Sequence of chain 1.A:
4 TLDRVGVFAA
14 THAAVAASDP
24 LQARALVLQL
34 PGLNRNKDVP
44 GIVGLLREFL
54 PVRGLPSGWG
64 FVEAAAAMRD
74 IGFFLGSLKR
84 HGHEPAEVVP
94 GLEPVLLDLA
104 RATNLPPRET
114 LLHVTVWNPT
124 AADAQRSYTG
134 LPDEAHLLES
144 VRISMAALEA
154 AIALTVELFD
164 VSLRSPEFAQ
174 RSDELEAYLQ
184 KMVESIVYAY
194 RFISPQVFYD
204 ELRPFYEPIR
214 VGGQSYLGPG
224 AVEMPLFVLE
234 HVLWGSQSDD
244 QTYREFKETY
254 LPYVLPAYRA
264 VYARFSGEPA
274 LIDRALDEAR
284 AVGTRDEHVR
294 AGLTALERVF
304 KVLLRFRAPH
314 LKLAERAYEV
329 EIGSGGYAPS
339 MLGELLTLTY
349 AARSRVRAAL

A protein and the small-molecule ligand that binds it are described below.
Small molecule (SMILES): N[C@@H](Cc1c[nH]c2c(Cl)cccc12)C(=O)O

Binding-site contacts:
Ligand atom CE3 contacts residue ALA224 of chain 1.A at 3.6 Å (hydrophobic).
Ligand atom CE3 contacts residue CYN1 of chain 1.D at 3.8 Å.
Ligand atom CD1 contacts residue TYR209 of chain 1.A at 3.5 Å (hydrophobic).
Ligand atom N contacts residue HEM1 of chain 1.B at 2.8 Å (h-bond).
Ligand atom CB contacts residue CYN1 of chain 1.D at 3.3 Å.
Ligand atom O contacts residue PHE201 of chain 1.A at 3.3 Å.
Ligand atom CE3 contacts residue LEU140 of chain 1.A at 3.7 Å (hydrophobic).
Ligand atom N contacts residue CYN1 of chain 1.D at 2.6 Å (h-bond).
Ligand atom CD2 contacts residue ALA224 of chain 1.A at 3.8 Å (hydrophobic).
Ligand atom NE1 contacts residue GLY223 of chain 1.A at 3.6 Å.
Ligand atom CE2 contacts residue LEU140 of chain 1.A at 3.9 Å (hydrophobic).
Ligand atom CB contacts residue PHE201 of chain 1.A at 3.5 Å (hydrophobic).
Ligand atom CG contacts residue CYN1 of chain 1.D at 3.6 Å.
Ligand atom NE1 contacts residue TYR209 of chain 1.A at 3.4 Å.
Ligand atom CZ2 contacts residue LEU140 of chain 1.A at 3.6 Å (hydrophobic).
Ligand atom OXT contacts residue TYR321 of chain 1.A at 3.5 Å (h-bond).
Ligand atom C contacts residue SER332 of chain 1.A at 3.5 Å.
Ligand atom O contacts residue GLY331 of chain 1.A at 3.9 Å.
Ligand atom N contacts residue SER332 of chain 1.A at 2.9 Å (h-bond).
Ligand atom O contacts residue TYR321 of chain 1.A at 2.5 Å (h-bond).
Ligand atom CZ3 contacts residue LEU140 of chain 1.A at 3.4 Å (hydrophobic).
Ligand atom OXT contacts residue GLY331 of chain 1.A at 3.3 Å.
Ligand atom NE1 contacts residue PRO222 of chain 1.A at 3.1 Å (h-bond).
Ligand atom CB contacts residue HEM1 of chain 1.B at 3.5 Å.
Ligand atom CD1 contacts residue SER332 of chain 1.A at 3.6 Å.
Ligand atom C contacts residue GLY331 of chain 1.A at 3.6 Å.
Ligand atom CD2 contacts residue CYN1 of chain 1.D at 3.8 Å.
Ligand atom O contacts residue ARG206 of chain 1.A at 3.9 Å.
Ligand atom OXT contacts residue SER332 of chain 1.A at 2.6 Å (h-bond).
Ligand atom CH2 contacts residue LEU140 of chain 1.A at 3.6 Å (hydrophobic).
Ligand atom CD1 contacts residue PRO222 of chain 1.A at 3.6 Å (hydrophobic).
Ligand atom CA contacts residue HEM1 of chain 1.B at 3.6 Å.
Ligand atom C contacts residue TYR321 of chain 1.A at 3.3 Å (hydrophobic).
Ligand atom OXT contacts residue ARG206 of chain 1.A at 3.5 Å.
Ligand atom CE2 contacts residue GLY223 of chain 1.A at 3.6 Å.
Ligand atom CZ3 contacts residue ALA224 of chain 1.A at 3.6 Å (hydrophobic).
Ligand atom CA contacts residue CYN1 of chain 1.D at 3.3 Å.
Ligand atom CG contacts residue PHE201 of chain 1.A at 3.8 Å (hydrophobic).
Ligand atom C contacts residue PHE201 of chain 1.A at 3.8 Å (hydrophobic).
Ligand atom CE3 contacts residue HEM1 of chain 1.B at 3.8 Å.